A protein and the small-molecule ligand that binds it are described below.
Small molecule (SMILES): CC(C)C[C@H](NC(=O)OCC(C)(C)Sc1cccc(Cl)c1)C(=O)N[C@@H](C[C@@H]1CCNC1=O)[C@H](O)S(=O)(=O)O

Binding-site contacts:
Ligand atom O18 contacts residue HIS167 of chain 1.B at 2.8 Å (h-bond).
Ligand atom O20 contacts residue CYS149 of chain 1.B at 2.6 Å (h-bond).
Ligand atom C02 contacts residue VM01 of chain 1.G at 0.6 Å.
Ligand atom C19 contacts residue CYS149 of chain 1.B at 1.8 Å (hydrophobic).
Ligand atom N03 contacts residue GLN193 of chain 1.B at 2.8 Å (h-bond).
Ligand atom N15 contacts residue PHE144 of chain 1.B at 3.4 Å (h-bond).
Ligand atom O01 contacts residue MET169 of chain 1.B at 3.3 Å.
Ligand atom C16 contacts residue VM01 of chain 1.G at 0.3 Å.
Ligand atom C23 contacts residue VM01 of chain 1.G at 0.5 Å.
Ligand atom O20 contacts residue VM01 of chain 1.G at 1.4 Å.
Ligand atom C09 contacts residue VM01 of chain 1.G at 0.5 Å.
Ligand atom N10 contacts residue CYS149 of chain 1.B at 2.9 Å (h-bond).
Ligand atom C06 contacts residue VM01 of chain 1.G at 0.6 Å.
Ligand atom N03 contacts residue VM01 of chain 1.G at 0.6 Å (h-bond).
Ligand atom C11 contacts residue VM01 of chain 1.G at 0.1 Å.
Ligand atom C07 contacts residue VM01 of chain 1.G at 0.8 Å.
Ligand atom N10 contacts residue VM01 of chain 1.G at 0.1 Å (h-bond).
Ligand atom C11 contacts residue CYS149 of chain 1.B at 2.7 Å (hydrophobic).
Ligand atom N15 contacts residue VM01 of chain 1.G at 0.1 Å (h-bond).
Ligand atom O18 contacts residue VM01 of chain 1.G at 0.3 Å (h-bond).
Ligand atom C05 contacts residue VM01 of chain 1.G at 0.6 Å.
Ligand atom C13 contacts residue VM01 of chain 1.G at 0.1 Å.
Ligand atom O01 contacts residue GLU170 of chain 1.B at 3.1 Å (salt-bridge).
Ligand atom C04 contacts residue VM01 of chain 1.G at 0.5 Å.
Ligand atom C08 contacts residue VM01 of chain 1.G at 0.5 Å.
Ligand atom C19 contacts residue VM01 of chain 1.G at 0.1 Å.
Ligand atom O22 contacts residue GLN193 of chain 1.B at 3.1 Å (h-bond).
Ligand atom C17 contacts residue ASN146 of chain 1.B at 3.4 Å.
Ligand atom C12 contacts residue VM01 of chain 1.G at 0.1 Å.
Ligand atom O01 contacts residue VM01 of chain 1.G at 0.6 Å (h-bond).
Ligand atom C14 contacts residue VM01 of chain 1.G at 0.1 Å.
Ligand atom C04 contacts residue HIS168 of chain 1.B at 3.4 Å.
Ligand atom C17 contacts residue VM01 of chain 1.G at 0.1 Å.
Ligand atom C06 contacts residue GLN193 of chain 1.B at 3.5 Å.
Ligand atom O21 contacts residue VM01 of chain 1.G at 0.9 Å (h-bond).
Ligand atom O20 contacts residue HIS45 of chain 1.B at 2.9 Å (h-bond).
Ligand atom N15 contacts residue GLU170 of chain 1.B at 3.0 Å (salt-bridge).
Ligand atom C12 contacts residue CYS149 of chain 1.B at 3.2 Å (hydrophobic).
Ligand atom N10 contacts residue HIS168 of chain 1.B at 2.9 Å (h-bond).
Ligand atom O22 contacts residue VM01 of chain 1.G at 0.9 Å (h-bond).

Sequence of chain 1.B:
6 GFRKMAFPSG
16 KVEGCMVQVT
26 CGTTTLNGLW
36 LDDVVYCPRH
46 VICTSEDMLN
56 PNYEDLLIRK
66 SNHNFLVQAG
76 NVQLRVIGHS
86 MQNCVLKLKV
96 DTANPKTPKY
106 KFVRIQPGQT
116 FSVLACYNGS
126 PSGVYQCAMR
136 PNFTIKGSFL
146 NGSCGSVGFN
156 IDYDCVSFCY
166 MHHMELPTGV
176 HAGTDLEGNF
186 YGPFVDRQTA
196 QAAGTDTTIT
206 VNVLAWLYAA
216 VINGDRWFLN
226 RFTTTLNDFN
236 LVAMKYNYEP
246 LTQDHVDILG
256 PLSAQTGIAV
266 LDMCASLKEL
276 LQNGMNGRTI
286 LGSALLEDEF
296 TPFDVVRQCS